Sequence of chain 1.C:
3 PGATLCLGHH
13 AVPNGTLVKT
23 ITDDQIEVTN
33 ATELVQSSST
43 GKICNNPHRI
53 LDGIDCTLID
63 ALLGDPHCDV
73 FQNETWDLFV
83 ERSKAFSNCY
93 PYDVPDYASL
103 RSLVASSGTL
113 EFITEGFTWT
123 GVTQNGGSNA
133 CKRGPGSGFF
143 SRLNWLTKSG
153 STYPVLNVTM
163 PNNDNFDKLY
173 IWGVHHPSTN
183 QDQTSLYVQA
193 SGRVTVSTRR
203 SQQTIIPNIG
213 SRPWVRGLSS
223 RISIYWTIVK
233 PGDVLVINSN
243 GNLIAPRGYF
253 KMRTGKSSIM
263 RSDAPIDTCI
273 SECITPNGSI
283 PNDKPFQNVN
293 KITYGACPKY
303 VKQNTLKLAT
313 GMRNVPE

Sequence of chain 1.A:
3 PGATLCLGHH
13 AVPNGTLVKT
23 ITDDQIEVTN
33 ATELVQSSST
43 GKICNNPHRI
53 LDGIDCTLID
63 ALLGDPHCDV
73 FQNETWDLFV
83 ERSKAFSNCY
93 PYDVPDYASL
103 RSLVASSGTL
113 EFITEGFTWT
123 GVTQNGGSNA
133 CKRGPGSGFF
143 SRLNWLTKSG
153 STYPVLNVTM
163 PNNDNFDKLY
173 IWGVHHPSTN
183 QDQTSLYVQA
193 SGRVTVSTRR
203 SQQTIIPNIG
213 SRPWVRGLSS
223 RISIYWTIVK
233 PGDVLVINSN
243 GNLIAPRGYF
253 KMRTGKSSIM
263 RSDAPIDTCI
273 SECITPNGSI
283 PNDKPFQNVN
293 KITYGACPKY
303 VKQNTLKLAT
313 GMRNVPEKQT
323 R

Binding-site contacts:
Ligand atom O7 contacts residue TRP216 of chain 1.C at 2.9 Å (h-bond).
Ligand atom N2 contacts residue ASN159 of chain 1.A at 3.2 Å (h-bond).
Ligand atom C2 contacts residue SER213 of chain 1.C at 4.1 Å.
Ligand atom C6 contacts residue THR161 of chain 1.A at 4.1 Å.
Ligand atom O6 contacts residue TRP216 of chain 1.C at 4.4 Å.
Ligand atom C3 contacts residue TRP216 of chain 1.C at 4.5 Å (hydrophobic).
Ligand atom O5 contacts residue ASN159 of chain 1.A at 2.3 Å (h-bond).
Ligand atom O7 contacts residue PRO215 of chain 1.C at 3.4 Å.
Ligand atom N2 contacts residue SER213 of chain 1.C at 3.4 Å (h-bond).
Ligand atom C1 contacts residue TRP216 of chain 1.C at 4.0 Å (hydrophobic).
Ligand atom C7 contacts residue SER213 of chain 1.C at 4.3 Å.
Ligand atom C1 contacts residue SER213 of chain 1.C at 4.3 Å.
Ligand atom O6 contacts residue THR161 of chain 1.A at 4.3 Å.
Ligand atom C4 contacts residue TRP216 of chain 1.C at 3.9 Å (hydrophobic).
Ligand atom O3 contacts residue TRP216 of chain 1.C at 3.9 Å.
Ligand atom C2 contacts residue TRP216 of chain 1.C at 4.2 Å (hydrophobic).
Ligand atom C8 contacts residue THR161 of chain 1.A at 3.9 Å.
Ligand atom O7 contacts residue ASN159 of chain 1.A at 3.1 Å (h-bond).
Ligand atom C8 contacts residue SER213 of chain 1.C at 4.3 Å.
Ligand atom C4 contacts residue ASN159 of chain 1.A at 4.3 Å.
Ligand atom C3 contacts residue SER213 of chain 1.C at 4.0 Å.
Ligand atom C7 contacts residue PRO215 of chain 1.C at 4.4 Å (hydrophobic).
Ligand atom C5 contacts residue TRP216 of chain 1.C at 4.0 Å (hydrophobic).
Ligand atom C3 contacts residue TRP216 of chain 1.C at 4.4 Å (hydrophobic).
Ligand atom C5 contacts residue ASN159 of chain 1.A at 3.7 Å.
Ligand atom C2 contacts residue TRP216 of chain 1.C at 4.5 Å (hydrophobic).
Ligand atom C7 contacts residue ASN159 of chain 1.A at 3.4 Å.
Ligand atom C7 contacts residue TRP216 of chain 1.C at 4.1 Å (hydrophobic).
Ligand atom O3 contacts residue SER213 of chain 1.C at 4.3 Å.
Ligand atom O7 contacts residue ARG214 of chain 1.C at 4.4 Å.
Ligand atom C2 contacts residue ASN159 of chain 1.A at 2.6 Å.
Ligand atom C8 contacts residue VAL236 of chain 1.A at 3.7 Å (hydrophobic).
Ligand atom O5 contacts residue TRP216 of chain 1.C at 4.4 Å.
Ligand atom C3 contacts residue ASN159 of chain 1.A at 3.9 Å.
Ligand atom C1 contacts residue ASN159 of chain 1.A at 1.5 Å.

A small-molecule ligand and the protein it binds are described below.
Small molecule (SMILES): CC(=O)N[C@H]1[C@H](O[C@H]2[C@H](O)[C@@H](NC(C)=O)CO[C@@H]2CO)O[C@H](CO)[C@@H](O[C@@H]2O[C@H](CO)[C@@H](O)[C@H](O)[C@@H]2O)[C@@H]1O